A protein and the small-molecule ligand that binds it are described below.
Small molecule (SMILES): CC(=O)N[C@H]1[C@H](O[C@H]2[C@H](O)[C@@H](NC(C)=O)CO[C@@H]2CO)O[C@H](CO)[C@@H](O)[C@@H]1O

Binding-site contacts:
Ligand atom C3 contacts residue ARG211 of chain 1.A at 4.3 Å.
Ligand atom C4 contacts residue ARG185 of chain 1.B at 3.7 Å.
Ligand atom O5 contacts residue LEU207 of chain 1.A at 4.2 Å.
Ligand atom O5 contacts residue ASN113 of chain 1.B at 2.3 Å (h-bond).
Ligand atom O7 contacts residue ARG185 of chain 1.B at 2.6 Å (salt-bridge).
Ligand atom C7 contacts residue LEU207 of chain 1.A at 4.2 Å (hydrophobic).
Ligand atom C4 contacts residue ASN113 of chain 1.B at 4.2 Å.
Ligand atom C7 contacts residue ASN113 of chain 1.B at 3.9 Å.
Ligand atom C4 contacts residue LEU207 of chain 1.A at 3.9 Å (hydrophobic).
Ligand atom C6 contacts residue ALA208 of chain 1.A at 3.8 Å (hydrophobic).
Ligand atom C1 contacts residue ASN113 of chain 1.B at 1.4 Å.
Ligand atom C3 contacts residue ARG185 of chain 1.B at 3.5 Å.
Ligand atom C1 contacts residue GLU109 of chain 1.B at 3.7 Å.
Ligand atom O3 contacts residue LEU207 of chain 1.A at 4.2 Å.
Ligand atom O7 contacts residue LEU207 of chain 1.A at 3.0 Å (h-bond).
Ligand atom C1 contacts residue TYR116 of chain 1.B at 4.1 Å (hydrophobic).
Ligand atom O5 contacts residue TYR116 of chain 1.B at 3.5 Å.
Ligand atom C5 contacts residue ASN113 of chain 1.B at 3.6 Å.
Ligand atom C5 contacts residue PHE189 of chain 1.B at 4.2 Å (hydrophobic).
Ligand atom C4 contacts residue ARG211 of chain 1.A at 4.1 Å.
Ligand atom C6 contacts residue PHE189 of chain 1.B at 3.8 Å (hydrophobic).
Ligand atom O6 contacts residue LEU207 of chain 1.A at 3.7 Å.
Ligand atom C8 contacts residue PHE189 of chain 1.B at 3.9 Å (hydrophobic).
Ligand atom C3 contacts residue ASN113 of chain 1.B at 3.8 Å.
Ligand atom O7 contacts residue ASN113 of chain 1.B at 4.3 Å.
Ligand atom N2 contacts residue ASN113 of chain 1.B at 3.0 Å (h-bond).
Ligand atom O4 contacts residue ARG185 of chain 1.B at 3.1 Å (salt-bridge).
Ligand atom C2 contacts residue ASN113 of chain 1.B at 2.5 Å.
Ligand atom C8 contacts residue ARG185 of chain 1.B at 3.7 Å.
Ligand atom O3 contacts residue ARG185 of chain 1.B at 4.3 Å.
Ligand atom O6 contacts residue TYR116 of chain 1.B at 3.4 Å (h-bond).
Ligand atom O4 contacts residue ARG211 of chain 1.A at 3.6 Å (salt-bridge).
Ligand atom C7 contacts residue ARG185 of chain 1.B at 3.5 Å.
Ligand atom O5 contacts residue GLU109 of chain 1.B at 3.6 Å.
Ligand atom O6 contacts residue ALA208 of chain 1.A at 3.7 Å.
Ligand atom C6 contacts residue TYR116 of chain 1.B at 3.7 Å (hydrophobic).
Ligand atom C2 contacts residue GLU109 of chain 1.B at 4.1 Å.
Ligand atom O7 contacts residue THR206 of chain 1.A at 4.0 Å.
Ligand atom C5 contacts residue ARG211 of chain 1.A at 3.8 Å.
Ligand atom C5 contacts residue ARG185 of chain 1.B at 3.8 Å.

Sequence of chain 1.B:
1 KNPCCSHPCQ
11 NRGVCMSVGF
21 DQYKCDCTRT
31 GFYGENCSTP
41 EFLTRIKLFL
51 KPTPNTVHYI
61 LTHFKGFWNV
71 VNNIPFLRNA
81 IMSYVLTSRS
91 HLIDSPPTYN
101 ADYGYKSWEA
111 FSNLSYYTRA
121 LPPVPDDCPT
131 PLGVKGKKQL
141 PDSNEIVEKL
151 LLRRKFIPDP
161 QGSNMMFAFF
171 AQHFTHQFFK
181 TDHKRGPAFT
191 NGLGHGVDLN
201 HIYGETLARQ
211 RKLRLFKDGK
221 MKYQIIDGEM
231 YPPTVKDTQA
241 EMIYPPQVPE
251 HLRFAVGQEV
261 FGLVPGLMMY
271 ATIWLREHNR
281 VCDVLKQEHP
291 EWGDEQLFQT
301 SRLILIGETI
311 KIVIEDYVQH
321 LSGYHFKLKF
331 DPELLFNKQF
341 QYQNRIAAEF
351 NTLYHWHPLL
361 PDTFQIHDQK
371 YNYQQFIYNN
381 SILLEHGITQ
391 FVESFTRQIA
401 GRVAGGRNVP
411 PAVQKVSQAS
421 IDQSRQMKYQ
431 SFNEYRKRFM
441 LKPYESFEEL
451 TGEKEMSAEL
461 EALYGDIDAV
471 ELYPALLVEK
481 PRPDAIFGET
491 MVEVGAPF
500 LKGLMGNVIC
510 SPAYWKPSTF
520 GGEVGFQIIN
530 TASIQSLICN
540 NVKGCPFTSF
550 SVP

Sequence of chain 1.A:
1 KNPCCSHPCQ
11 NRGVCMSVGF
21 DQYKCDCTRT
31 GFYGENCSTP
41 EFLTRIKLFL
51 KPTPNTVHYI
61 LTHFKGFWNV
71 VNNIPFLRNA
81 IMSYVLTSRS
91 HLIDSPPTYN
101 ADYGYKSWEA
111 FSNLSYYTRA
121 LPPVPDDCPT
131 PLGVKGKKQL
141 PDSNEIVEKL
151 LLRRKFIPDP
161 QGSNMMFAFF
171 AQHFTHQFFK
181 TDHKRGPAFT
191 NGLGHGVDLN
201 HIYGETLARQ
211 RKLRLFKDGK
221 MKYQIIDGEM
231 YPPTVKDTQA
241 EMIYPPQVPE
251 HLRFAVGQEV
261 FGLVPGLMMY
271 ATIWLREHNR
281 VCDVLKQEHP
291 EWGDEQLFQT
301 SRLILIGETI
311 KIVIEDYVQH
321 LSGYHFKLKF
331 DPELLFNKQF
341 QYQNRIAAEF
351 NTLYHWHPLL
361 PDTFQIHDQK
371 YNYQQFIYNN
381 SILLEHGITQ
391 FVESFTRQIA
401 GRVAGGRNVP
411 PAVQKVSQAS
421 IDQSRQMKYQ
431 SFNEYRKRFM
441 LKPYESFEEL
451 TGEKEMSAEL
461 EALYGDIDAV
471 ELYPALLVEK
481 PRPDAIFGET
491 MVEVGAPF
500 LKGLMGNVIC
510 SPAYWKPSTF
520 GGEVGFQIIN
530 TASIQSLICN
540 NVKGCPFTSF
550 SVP